Binding-site contacts:
Ligand atom C23 contacts residue LEU49 of chain 1.A at 3.9 Å (hydrophobic).
Ligand atom C26 contacts residue PRO39 of chain 1.A at 4.1 Å (hydrophobic).
Ligand atom N8 contacts residue ASN97 of chain 1.A at 3.3 Å (h-bond).
Ligand atom C36 contacts residue PRO39 of chain 1.A at 4.0 Å (hydrophobic).
Ligand atom N4 contacts residue ASN97 of chain 1.A at 4.1 Å.
Ligand atom C20 contacts residue LEU49 of chain 1.A at 4.0 Å (hydrophobic).
Ligand atom C35 contacts residue MET106 of chain 1.A at 3.9 Å (hydrophobic).
Ligand atom N7 contacts residue ASN97 of chain 1.A at 3.7 Å.
Ligand atom C28 contacts residue VAL44 of chain 1.A at 4.0 Å (hydrophobic).
Ligand atom C35 contacts residue TRP38 of chain 1.A at 3.8 Å (hydrophobic).
Ligand atom C22 contacts residue LEU49 of chain 1.A at 3.9 Å (hydrophobic).
Ligand atom C26 contacts residue LEU49 of chain 1.A at 3.8 Å (hydrophobic).
Ligand atom N3 contacts residue ASN50 of chain 1.A at 3.3 Å (h-bond).
Ligand atom C25 contacts residue GLN42 of chain 1.A at 3.8 Å.
Ligand atom C24 contacts residue LEU49 of chain 1.A at 3.6 Å (hydrophobic).
Ligand atom CL contacts residue ASP102 of chain 1.A at 3.4 Å.
Ligand atom O1 contacts residue LEU51 of chain 1.A at 4.0 Å.
Ligand atom C28 contacts residue ILE103 of chain 1.A at 4.0 Å (hydrophobic).
Ligand atom C36 contacts residue ILE103 of chain 1.A at 3.5 Å (hydrophobic).
Ligand atom S1 contacts residue PRO39 of chain 1.A at 3.4 Å (h-bond).
Ligand atom C25 contacts residue PRO39 of chain 1.A at 4.0 Å (hydrophobic).
Ligand atom C27 contacts residue TRP38 of chain 1.A at 3.5 Å (hydrophobic).
Ligand atom N7 contacts residue ILE103 of chain 1.A at 4.1 Å.
Ligand atom C13 contacts residue ASN50 of chain 1.A at 3.8 Å.
Ligand atom C19 contacts residue ASN97 of chain 1.A at 3.4 Å.
Ligand atom O3 contacts residue LEU51 of chain 1.A at 3.9 Å.
Ligand atom O1 contacts residue ASN50 of chain 1.A at 3.6 Å (h-bond).
Ligand atom C29 contacts residue PRO39 of chain 1.A at 3.4 Å (hydrophobic).
Ligand atom C24 contacts residue PRO39 of chain 1.A at 3.9 Å (hydrophobic).
Ligand atom C19 contacts residue LEU51 of chain 1.A at 3.8 Å (hydrophobic).
Ligand atom C14 contacts residue LEU51 of chain 1.A at 3.8 Å (hydrophobic).
Ligand atom C31 contacts residue ILE103 of chain 1.A at 3.9 Å (hydrophobic).
Ligand atom C29 contacts residue PHE40 of chain 1.A at 3.7 Å (hydrophobic).
Ligand atom S1 contacts residue LEU49 of chain 1.A at 3.7 Å.
Ligand atom C29 contacts residue VAL44 of chain 1.A at 3.9 Å (hydrophobic).
Ligand atom C18 contacts residue LEU51 of chain 1.A at 4.0 Å (hydrophobic).
Ligand atom C12 contacts residue ASN50 of chain 1.A at 3.1 Å.
Ligand atom CL contacts residue MET106 of chain 1.A at 3.9 Å.
Ligand atom O2 contacts residue LEU51 of chain 1.A at 3.6 Å.
Ligand atom C35 contacts residue ILE103 of chain 1.A at 4.0 Å (hydrophobic).

A protein and the small-molecule ligand that binds it are described below.
Small molecule (SMILES): Cc1sc2c(c1C)C(c1ccc(Cl)cc1)=N[C@@H](CC(=O)NCCOCCOCCNC(=O)C[C@@H]1N=C(c3ccc(Cl)cc3)c3c(sc(C)c3C)-n3c(C)nnc31)c1nnc(C)n1-2

Sequence of chain 1.A:
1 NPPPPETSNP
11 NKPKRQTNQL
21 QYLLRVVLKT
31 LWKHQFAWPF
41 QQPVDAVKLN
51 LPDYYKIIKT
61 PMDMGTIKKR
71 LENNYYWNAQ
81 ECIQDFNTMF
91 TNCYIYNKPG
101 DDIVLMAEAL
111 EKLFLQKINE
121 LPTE